Sequence of chain 1.B:
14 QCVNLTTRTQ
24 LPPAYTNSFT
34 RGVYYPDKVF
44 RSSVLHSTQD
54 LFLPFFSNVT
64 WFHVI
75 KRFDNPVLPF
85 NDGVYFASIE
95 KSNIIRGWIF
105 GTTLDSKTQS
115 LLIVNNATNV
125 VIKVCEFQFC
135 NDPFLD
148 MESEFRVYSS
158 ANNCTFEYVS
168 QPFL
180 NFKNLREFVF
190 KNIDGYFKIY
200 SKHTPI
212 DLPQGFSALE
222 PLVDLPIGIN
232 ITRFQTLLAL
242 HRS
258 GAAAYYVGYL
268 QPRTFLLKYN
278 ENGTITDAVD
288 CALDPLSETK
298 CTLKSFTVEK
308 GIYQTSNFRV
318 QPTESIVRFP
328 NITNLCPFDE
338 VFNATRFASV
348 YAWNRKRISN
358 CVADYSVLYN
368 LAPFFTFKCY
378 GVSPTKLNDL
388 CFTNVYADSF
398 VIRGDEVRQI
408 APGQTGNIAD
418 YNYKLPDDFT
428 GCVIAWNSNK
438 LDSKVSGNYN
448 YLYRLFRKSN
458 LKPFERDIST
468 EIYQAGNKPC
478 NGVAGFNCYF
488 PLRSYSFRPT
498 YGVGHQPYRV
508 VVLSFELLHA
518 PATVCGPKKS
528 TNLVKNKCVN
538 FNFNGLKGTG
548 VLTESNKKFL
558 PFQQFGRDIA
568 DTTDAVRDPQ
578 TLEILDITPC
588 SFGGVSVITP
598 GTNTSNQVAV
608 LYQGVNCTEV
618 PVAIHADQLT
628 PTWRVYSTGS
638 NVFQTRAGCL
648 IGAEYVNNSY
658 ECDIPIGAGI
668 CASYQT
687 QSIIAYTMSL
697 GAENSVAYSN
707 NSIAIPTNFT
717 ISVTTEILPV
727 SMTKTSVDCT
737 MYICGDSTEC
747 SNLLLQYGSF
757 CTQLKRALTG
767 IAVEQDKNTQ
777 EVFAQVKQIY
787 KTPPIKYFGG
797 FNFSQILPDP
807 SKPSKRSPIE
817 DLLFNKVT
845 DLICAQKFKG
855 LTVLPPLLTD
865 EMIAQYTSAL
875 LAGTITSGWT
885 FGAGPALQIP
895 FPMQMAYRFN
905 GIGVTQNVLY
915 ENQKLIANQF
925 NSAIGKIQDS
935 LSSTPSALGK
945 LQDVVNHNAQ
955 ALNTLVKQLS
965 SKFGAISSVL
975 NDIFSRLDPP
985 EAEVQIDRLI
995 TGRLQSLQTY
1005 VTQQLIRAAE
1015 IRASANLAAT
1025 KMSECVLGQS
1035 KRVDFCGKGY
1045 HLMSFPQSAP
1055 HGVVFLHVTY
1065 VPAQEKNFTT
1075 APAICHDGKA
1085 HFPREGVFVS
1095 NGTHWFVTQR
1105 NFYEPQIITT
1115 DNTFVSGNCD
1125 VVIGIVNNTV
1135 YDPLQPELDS

This protein binds this small molecule.
Small molecule (SMILES): CC(=O)N[C@H]1[C@H](O[C@H]2[C@H](O)[C@@H](NC(C)=O)CO[C@@H]2CO)O[C@H](CO)[C@@H](O)[C@@H]1O

Binding-site contacts:
Ligand atom N2 contacts residue CYS1079 of chain 1.B at 4.2 Å.
Ligand atom C3 contacts residue ASN1131 of chain 1.B at 3.9 Å.
Ligand atom C8 contacts residue ILE1129 of chain 1.B at 3.6 Å (hydrophobic).
Ligand atom C5 contacts residue ASN1131 of chain 1.B at 3.7 Å.
Ligand atom C1 contacts residue ASN1131 of chain 1.B at 1.5 Å.
Ligand atom O7 contacts residue ASN1131 of chain 1.B at 3.2 Å (h-bond).
Ligand atom C7 contacts residue ASN1131 of chain 1.B at 3.4 Å.
Ligand atom C4 contacts residue ASN1131 of chain 1.B at 4.3 Å.
Ligand atom N2 contacts residue ASN1131 of chain 1.B at 3.0 Å (h-bond).
Ligand atom C8 contacts residue CYS1079 of chain 1.B at 4.4 Å (hydrophobic).
Ligand atom C2 contacts residue ASN1131 of chain 1.B at 2.6 Å.
Ligand atom O5 contacts residue ASN1131 of chain 1.B at 2.4 Å (h-bond).